A protein and the small-molecule ligand that binds it are described below.
Small molecule (SMILES): [H]/N=C(/NCCC[C@H](N)CN(O)CCN)N[N+](=O)[O-]

Sequence of chain 1.A:
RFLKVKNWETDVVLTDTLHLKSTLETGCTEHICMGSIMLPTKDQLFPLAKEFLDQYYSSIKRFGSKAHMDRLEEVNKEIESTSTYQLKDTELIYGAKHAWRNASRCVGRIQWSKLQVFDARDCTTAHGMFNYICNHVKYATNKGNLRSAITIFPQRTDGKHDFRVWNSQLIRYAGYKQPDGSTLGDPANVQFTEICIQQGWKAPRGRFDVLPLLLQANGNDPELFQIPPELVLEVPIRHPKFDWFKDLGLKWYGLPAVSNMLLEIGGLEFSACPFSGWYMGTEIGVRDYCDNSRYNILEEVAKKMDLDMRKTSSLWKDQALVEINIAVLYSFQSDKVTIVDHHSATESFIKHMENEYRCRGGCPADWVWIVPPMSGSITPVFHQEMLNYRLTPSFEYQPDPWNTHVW

Binding-site contacts:
Ligand atom C contacts residue GLN182 of chain 1.A at 3.4 Å.
Ligand atom NE contacts residue GLU296 of chain 1.A at 2.6 Å (salt-bridge).
Ligand atom NO contacts residue TRP291 of chain 1.A at 4.2 Å.
Ligand atom NH2 contacts residue PRO269 of chain 1.A at 3.9 Å.
Ligand atom O3 contacts residue TRP291 of chain 1.A at 3.0 Å (h-bond).
Ligand atom N contacts residue HEM1 of chain 1.E at 3.5 Å (h-bond).
Ligand atom O2 contacts residue PRO269 of chain 1.A at 3.6 Å.
Ligand atom C contacts residue HEM1 of chain 1.E at 3.5 Å.
Ligand atom O3 contacts residue GLY290 of chain 1.A at 3.2 Å (h-bond).
Ligand atom NH1 contacts residue HEM1 of chain 1.E at 3.8 Å.
Ligand atom CA contacts residue GLU296 of chain 1.A at 3.4 Å.
Ligand atom O3 contacts residue PRO269 of chain 1.A at 3.7 Å.
Ligand atom C1' contacts residue HEM1 of chain 1.E at 3.8 Å.
Ligand atom CG contacts residue GLU296 of chain 1.A at 4.0 Å.
Ligand atom CG contacts residue VAL271 of chain 1.A at 3.4 Å (hydrophobic).
Ligand atom O2 contacts residue HEM1 of chain 1.E at 3.6 Å.
Ligand atom NA contacts residue HEM1 of chain 1.E at 3.0 Å (h-bond).
Ligand atom CZ contacts residue GLU296 of chain 1.A at 3.5 Å.
Ligand atom CA contacts residue HEM1 of chain 1.E at 3.1 Å.
Ligand atom CZ contacts residue HEM1 of chain 1.E at 3.9 Å.
Ligand atom NH2 contacts residue GLU296 of chain 1.A at 2.9 Å (salt-bridge).
Ligand atom NO contacts residue GLY290 of chain 1.A at 3.5 Å (h-bond).
Ligand atom CD contacts residue GLU296 of chain 1.A at 3.6 Å.
Ligand atom O3 contacts residue HEM1 of chain 1.E at 3.3 Å.
Ligand atom CD contacts residue HEM1 of chain 1.E at 3.9 Å.
Ligand atom O2 contacts residue PHE288 of chain 1.A at 3.9 Å.
Ligand atom N contacts residue GLU296 of chain 1.A at 2.9 Å (salt-bridge).
Ligand atom O2 contacts residue GLY290 of chain 1.A at 3.0 Å (h-bond).
Ligand atom CD contacts residue VAL271 of chain 1.A at 3.8 Å (hydrophobic).
Ligand atom CB contacts residue GLN182 of chain 1.A at 3.9 Å.
Ligand atom NO contacts residue HEM1 of chain 1.E at 3.6 Å.
Ligand atom O2 contacts residue SER289 of chain 1.A at 3.4 Å.
Ligand atom CB contacts residue GLU296 of chain 1.A at 3.3 Å.
Ligand atom NE contacts residue HEM1 of chain 1.E at 3.9 Å.
Ligand atom CZ contacts residue PRO269 of chain 1.A at 4.1 Å (hydrophobic).
Ligand atom NH2 contacts residue HEM1 of chain 1.E at 3.6 Å.
Ligand atom O1' contacts residue HEM1 of chain 1.E at 2.6 Å (h-bond).
Ligand atom NH2 contacts residue TRP291 of chain 1.A at 3.3 Å (h-bond).
Ligand atom NB contacts residue H4B1 of chain 1.F at 4.1 Å.
Ligand atom NO contacts residue PRO269 of chain 1.A at 4.0 Å.